Binding-site contacts:
Ligand atom C8 contacts residue ASN165 of chain 1.A at 4.4 Å.
Ligand atom C1 contacts residue GLU132 of chain 1.A at 3.4 Å.
Ligand atom O5 contacts residue ASN164 of chain 1.A at 4.2 Å.
Ligand atom C1 contacts residue ASN165 of chain 1.A at 1.4 Å.
Ligand atom N2 contacts residue ASN165 of chain 1.A at 2.9 Å (h-bond).
Ligand atom C5 contacts residue ASN165 of chain 1.A at 3.7 Å.
Ligand atom O7 contacts residue ASN165 of chain 1.A at 3.2 Å (h-bond).
Ligand atom C4 contacts residue ASN165 of chain 1.A at 4.3 Å.
Ligand atom C2 contacts residue ASN165 of chain 1.A at 2.5 Å.
Ligand atom O6 contacts residue ASN165 of chain 1.A at 4.0 Å.
Ligand atom C6 contacts residue ASN164 of chain 1.A at 3.9 Å.
Ligand atom C7 contacts residue ASN165 of chain 1.A at 3.2 Å.
Ligand atom O5 contacts residue ASN165 of chain 1.A at 2.4 Å (h-bond).
Ligand atom O6 contacts residue ASN164 of chain 1.A at 3.1 Å (h-bond).
Ligand atom C3 contacts residue ASN165 of chain 1.A at 3.8 Å.
Ligand atom O5 contacts residue GLU132 of chain 1.A at 3.9 Å.

Sequence of chain 1.A:
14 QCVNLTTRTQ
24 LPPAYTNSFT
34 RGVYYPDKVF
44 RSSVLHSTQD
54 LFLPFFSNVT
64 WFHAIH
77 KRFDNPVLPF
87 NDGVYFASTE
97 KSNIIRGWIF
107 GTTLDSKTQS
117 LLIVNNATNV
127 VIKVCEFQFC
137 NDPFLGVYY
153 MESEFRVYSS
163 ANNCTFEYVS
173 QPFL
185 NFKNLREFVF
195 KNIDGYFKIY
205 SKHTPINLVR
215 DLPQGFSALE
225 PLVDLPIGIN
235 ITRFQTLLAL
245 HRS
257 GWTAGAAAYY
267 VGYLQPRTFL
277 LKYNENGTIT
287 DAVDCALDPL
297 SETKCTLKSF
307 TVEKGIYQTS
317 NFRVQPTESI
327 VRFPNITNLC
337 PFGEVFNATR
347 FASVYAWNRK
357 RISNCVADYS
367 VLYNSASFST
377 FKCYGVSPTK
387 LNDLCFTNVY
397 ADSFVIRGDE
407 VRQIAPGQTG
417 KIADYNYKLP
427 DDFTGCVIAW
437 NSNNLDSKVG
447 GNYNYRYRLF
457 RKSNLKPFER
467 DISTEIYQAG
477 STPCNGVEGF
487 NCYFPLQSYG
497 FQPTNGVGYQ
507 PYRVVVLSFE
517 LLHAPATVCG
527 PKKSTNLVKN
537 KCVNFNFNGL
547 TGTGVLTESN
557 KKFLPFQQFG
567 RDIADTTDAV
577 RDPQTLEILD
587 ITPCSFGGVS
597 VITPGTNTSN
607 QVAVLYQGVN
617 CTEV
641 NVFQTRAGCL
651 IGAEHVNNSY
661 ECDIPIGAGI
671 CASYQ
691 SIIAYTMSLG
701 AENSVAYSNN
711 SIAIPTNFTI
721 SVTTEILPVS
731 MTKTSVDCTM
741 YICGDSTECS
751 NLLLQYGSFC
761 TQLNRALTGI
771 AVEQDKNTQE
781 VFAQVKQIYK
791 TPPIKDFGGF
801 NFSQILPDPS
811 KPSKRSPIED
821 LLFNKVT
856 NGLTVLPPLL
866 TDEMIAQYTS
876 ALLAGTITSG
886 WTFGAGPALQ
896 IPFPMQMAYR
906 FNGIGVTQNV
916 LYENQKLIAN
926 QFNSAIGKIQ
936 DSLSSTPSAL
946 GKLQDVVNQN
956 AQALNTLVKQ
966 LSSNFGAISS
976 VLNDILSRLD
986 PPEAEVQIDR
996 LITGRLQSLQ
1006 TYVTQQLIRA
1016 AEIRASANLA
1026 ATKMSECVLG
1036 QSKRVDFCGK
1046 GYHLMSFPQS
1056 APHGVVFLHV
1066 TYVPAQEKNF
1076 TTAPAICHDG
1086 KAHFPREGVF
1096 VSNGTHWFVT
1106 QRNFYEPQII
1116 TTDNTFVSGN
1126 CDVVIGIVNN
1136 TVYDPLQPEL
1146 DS

The protein below binds the small molecule below.
Small molecule (SMILES): CC(=O)N[C@@H]1[C@@H](O)[C@H](O)[C@@H](CO)O[C@H]1O